This protein binds this small molecule.
Small molecule (SMILES): CC(=O)N[C@@H]1[C@@H](O)[C@H](O)[C@@H](CO)O[C@H]1O

Sequence of chain 1.A:
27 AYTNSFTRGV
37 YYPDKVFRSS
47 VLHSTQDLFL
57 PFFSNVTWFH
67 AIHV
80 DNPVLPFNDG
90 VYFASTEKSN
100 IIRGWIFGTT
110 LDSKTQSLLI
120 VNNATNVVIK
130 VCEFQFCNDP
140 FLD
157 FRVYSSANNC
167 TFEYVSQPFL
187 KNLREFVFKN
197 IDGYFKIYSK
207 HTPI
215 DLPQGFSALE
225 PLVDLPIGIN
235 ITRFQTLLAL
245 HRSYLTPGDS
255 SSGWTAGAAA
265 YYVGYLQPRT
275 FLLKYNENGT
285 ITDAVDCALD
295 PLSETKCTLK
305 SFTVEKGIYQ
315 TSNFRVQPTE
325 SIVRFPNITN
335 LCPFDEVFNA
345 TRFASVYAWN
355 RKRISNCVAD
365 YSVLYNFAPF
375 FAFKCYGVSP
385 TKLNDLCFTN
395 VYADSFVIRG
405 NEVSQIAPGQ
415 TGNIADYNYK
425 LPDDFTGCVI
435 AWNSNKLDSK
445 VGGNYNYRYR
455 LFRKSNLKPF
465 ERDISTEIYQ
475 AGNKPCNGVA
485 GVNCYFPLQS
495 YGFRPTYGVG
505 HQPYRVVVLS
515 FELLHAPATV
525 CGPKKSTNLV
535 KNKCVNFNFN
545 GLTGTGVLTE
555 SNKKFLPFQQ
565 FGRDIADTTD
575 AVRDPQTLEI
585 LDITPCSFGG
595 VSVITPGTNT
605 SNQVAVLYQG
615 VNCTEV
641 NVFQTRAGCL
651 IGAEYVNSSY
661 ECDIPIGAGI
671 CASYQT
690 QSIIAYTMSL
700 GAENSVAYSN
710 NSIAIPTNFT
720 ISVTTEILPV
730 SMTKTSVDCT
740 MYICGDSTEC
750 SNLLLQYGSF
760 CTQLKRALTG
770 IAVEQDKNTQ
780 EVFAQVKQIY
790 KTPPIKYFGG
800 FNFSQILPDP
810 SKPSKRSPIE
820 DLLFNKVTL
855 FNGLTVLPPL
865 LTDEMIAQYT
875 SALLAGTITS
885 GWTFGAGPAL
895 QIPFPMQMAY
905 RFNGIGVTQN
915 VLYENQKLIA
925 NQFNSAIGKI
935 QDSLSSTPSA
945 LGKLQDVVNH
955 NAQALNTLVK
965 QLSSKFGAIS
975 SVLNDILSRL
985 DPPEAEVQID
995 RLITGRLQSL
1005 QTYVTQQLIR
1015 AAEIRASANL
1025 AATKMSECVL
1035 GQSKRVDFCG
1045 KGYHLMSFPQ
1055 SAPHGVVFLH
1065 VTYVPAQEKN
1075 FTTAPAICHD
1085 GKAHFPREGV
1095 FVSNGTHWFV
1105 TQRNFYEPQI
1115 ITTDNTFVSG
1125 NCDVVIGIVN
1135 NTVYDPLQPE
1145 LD

Binding-site contacts:
Ligand atom O5 contacts residue PHE1103 of chain 1.A at 4.4 Å.
Ligand atom C7 contacts residue ASN1098 of chain 1.A at 3.0 Å.
Ligand atom C8 contacts residue ASN1098 of chain 1.A at 3.6 Å.
Ligand atom C2 contacts residue HIS1101 of chain 1.A at 4.4 Å.
Ligand atom C5 contacts residue HIS1101 of chain 1.A at 3.9 Å.
Ligand atom C1 contacts residue HIS1101 of chain 1.A at 3.2 Å.
Ligand atom N2 contacts residue THR1100 of chain 1.A at 3.5 Å (h-bond).
Ligand atom O7 contacts residue ASN1098 of chain 1.A at 2.3 Å (h-bond).
Ligand atom C2 contacts residue THR1100 of chain 1.A at 4.1 Å.
Ligand atom C2 contacts residue ASN1098 of chain 1.A at 3.4 Å.
Ligand atom C1 contacts residue ASN1098 of chain 1.A at 3.1 Å.
Ligand atom C1 contacts residue THR1100 of chain 1.A at 3.5 Å.
Ligand atom C8 contacts residue THR1100 of chain 1.A at 4.2 Å.
Ligand atom O5 contacts residue HIS1101 of chain 1.A at 3.5 Å (h-bond).
Ligand atom C7 contacts residue THR1100 of chain 1.A at 4.1 Å.
Ligand atom N2 contacts residue ASN1098 of chain 1.A at 3.4 Å (h-bond).
Ligand atom O5 contacts residue ASN1098 of chain 1.A at 3.9 Å.